Sequence of chain 21.A:
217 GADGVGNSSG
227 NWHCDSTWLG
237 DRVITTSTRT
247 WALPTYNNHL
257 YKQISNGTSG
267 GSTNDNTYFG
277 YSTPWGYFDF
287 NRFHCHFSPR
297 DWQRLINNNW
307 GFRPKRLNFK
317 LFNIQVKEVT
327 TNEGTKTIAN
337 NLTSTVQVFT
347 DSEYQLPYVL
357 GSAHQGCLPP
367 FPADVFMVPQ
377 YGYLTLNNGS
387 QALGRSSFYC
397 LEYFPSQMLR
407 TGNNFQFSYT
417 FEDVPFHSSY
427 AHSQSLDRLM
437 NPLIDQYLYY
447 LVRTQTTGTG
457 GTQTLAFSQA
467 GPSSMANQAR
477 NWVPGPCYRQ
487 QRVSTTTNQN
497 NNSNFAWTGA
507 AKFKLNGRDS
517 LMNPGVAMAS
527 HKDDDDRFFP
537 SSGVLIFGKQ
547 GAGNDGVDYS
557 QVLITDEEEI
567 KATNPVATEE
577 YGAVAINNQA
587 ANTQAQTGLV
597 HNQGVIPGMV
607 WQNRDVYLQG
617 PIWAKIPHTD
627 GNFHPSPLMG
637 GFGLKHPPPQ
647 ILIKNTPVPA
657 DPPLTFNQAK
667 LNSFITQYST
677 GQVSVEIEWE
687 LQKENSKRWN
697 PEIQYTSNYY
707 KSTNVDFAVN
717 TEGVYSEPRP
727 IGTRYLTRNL

Binding-site contacts:
Ligand atom N6 contacts residue VAL420 of chain 43.A at 4.0 Å.
Ligand atom C1' contacts residue PRO631 of chain 43.A at 4.3 Å (hydrophobic).
Ligand atom C6 contacts residue VAL420 of chain 43.A at 4.0 Å (hydrophobic).
Ligand atom N1 contacts residue PRO631 of chain 43.A at 3.5 Å (h-bond).
Ligand atom N1 contacts residue PRO421 of chain 43.A at 4.3 Å.
Ligand atom C8 contacts residue HIS630 of chain 43.A at 3.3 Å.
Ligand atom C5 contacts residue PRO421 of chain 43.A at 4.1 Å (hydrophobic).
Ligand atom O1P contacts residue LYS641 of chain 21.A at 4.0 Å.
Ligand atom C2 contacts residue GLY639 of chain 43.A at 3.1 Å.
Ligand atom N1 contacts residue VAL420 of chain 43.A at 3.7 Å.
Ligand atom C3' contacts residue HIS630 of chain 43.A at 4.4 Å.
Ligand atom C2 contacts residue PRO421 of chain 43.A at 4.5 Å (hydrophobic).
Ligand atom C5 contacts residue SER632 of chain 43.A at 4.1 Å.
Ligand atom C6 contacts residue SER632 of chain 43.A at 3.9 Å.
Ligand atom N9 contacts residue HIS630 of chain 43.A at 4.2 Å.
Ligand atom N7 contacts residue PRO421 of chain 43.A at 4.2 Å.
Ligand atom O2P contacts residue ASP626 of chain 21.A at 4.2 Å.
Ligand atom N6 contacts residue GLY637 of chain 43.A at 3.7 Å.
Ligand atom N9 contacts residue PRO421 of chain 43.A at 4.4 Å.
Ligand atom C6 contacts residue GLY639 of chain 43.A at 3.8 Å.
Ligand atom N7 contacts residue SER632 of chain 43.A at 4.1 Å.
Ligand atom C1' contacts residue HIS630 of chain 43.A at 4.0 Å.
Ligand atom C5 contacts residue PRO631 of chain 43.A at 4.2 Å (hydrophobic).
Ligand atom N6 contacts residue PHE638 of chain 43.A at 3.9 Å.
Ligand atom N1 contacts residue PHE638 of chain 43.A at 4.3 Å.
Ligand atom C8 contacts residue PRO421 of chain 43.A at 4.3 Å (hydrophobic).
Ligand atom N1 contacts residue GLY639 of chain 43.A at 3.1 Å (h-bond).
Ligand atom C4 contacts residue PRO421 of chain 43.A at 4.3 Å (hydrophobic).
Ligand atom N7 contacts residue ASN609 of chain 43.A at 3.8 Å.
Ligand atom N7 contacts residue HIS630 of chain 43.A at 4.1 Å.
Ligand atom C6 contacts residue PRO631 of chain 43.A at 3.9 Å (hydrophobic).
Ligand atom C2 contacts residue VAL420 of chain 43.A at 4.3 Å (hydrophobic).
Ligand atom C2' contacts residue HIS630 of chain 43.A at 3.2 Å.
Ligand atom N3 contacts residue GLY639 of chain 43.A at 4.3 Å.
Ligand atom C2 contacts residue PRO631 of chain 43.A at 3.3 Å (hydrophobic).
Ligand atom C6 contacts residue PRO421 of chain 43.A at 4.1 Å (hydrophobic).
Ligand atom C4 contacts residue PRO631 of chain 43.A at 4.0 Å (hydrophobic).
Ligand atom N6 contacts residue GLY639 of chain 43.A at 3.6 Å (h-bond).
Ligand atom N3 contacts residue PRO631 of chain 43.A at 3.6 Å.
Ligand atom N6 contacts residue SER632 of chain 43.A at 3.3 Å (h-bond).

Sequence of chain 43.A:
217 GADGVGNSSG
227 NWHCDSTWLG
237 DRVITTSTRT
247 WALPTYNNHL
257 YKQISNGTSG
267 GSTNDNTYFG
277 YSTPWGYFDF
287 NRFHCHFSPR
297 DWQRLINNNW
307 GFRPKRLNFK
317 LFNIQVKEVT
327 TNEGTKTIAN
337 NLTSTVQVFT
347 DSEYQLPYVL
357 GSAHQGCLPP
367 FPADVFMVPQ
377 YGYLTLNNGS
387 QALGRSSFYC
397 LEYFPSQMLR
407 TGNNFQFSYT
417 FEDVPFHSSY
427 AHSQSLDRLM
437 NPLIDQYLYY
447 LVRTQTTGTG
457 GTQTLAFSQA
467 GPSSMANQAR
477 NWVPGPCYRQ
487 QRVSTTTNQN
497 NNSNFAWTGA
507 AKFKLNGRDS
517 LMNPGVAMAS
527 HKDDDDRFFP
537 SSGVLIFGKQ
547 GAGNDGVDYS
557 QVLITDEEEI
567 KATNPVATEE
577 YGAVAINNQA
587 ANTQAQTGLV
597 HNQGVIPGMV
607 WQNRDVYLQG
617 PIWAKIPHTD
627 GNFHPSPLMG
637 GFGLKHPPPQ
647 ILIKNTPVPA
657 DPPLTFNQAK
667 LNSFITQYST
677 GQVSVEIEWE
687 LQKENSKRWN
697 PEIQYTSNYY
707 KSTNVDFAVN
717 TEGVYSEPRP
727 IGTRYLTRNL

A protein and the small-molecule ligand that binds it are described below.
Small molecule (SMILES): Nc1ncnc2c1ncn2[C@H]1C[C@H](O)[C@@H](COP(=O)(O)O)O1